Sequence of chain 22.B:
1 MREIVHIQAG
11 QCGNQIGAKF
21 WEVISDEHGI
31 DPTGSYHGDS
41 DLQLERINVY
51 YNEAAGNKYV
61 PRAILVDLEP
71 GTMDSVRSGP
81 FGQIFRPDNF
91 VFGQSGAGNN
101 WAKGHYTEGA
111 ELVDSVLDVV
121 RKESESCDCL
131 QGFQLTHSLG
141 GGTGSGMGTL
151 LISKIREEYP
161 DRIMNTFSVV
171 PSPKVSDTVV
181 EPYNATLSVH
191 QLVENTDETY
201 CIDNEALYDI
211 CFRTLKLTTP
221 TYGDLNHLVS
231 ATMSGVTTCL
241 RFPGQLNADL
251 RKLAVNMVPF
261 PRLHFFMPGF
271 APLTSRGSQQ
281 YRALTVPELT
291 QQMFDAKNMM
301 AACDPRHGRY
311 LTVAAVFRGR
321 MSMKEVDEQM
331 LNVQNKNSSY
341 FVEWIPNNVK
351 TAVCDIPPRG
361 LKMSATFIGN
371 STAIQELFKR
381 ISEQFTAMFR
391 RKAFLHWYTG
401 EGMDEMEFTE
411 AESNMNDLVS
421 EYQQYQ

Binding-site contacts:
Ligand atom O06 contacts residue THR274 of chain 22.B at 3.7 Å.
Ligand atom C30 contacts residue HIS227 of chain 22.B at 2.8 Å.
Ligand atom C34 contacts residue ASP26 of chain 22.B at 3.5 Å.
Ligand atom C07 contacts residue HIS227 of chain 22.B at 3.1 Å.
Ligand atom O08 contacts residue ARG276 of chain 22.B at 3.5 Å.
Ligand atom C06 contacts residue ASP224 of chain 22.B at 3.8 Å.
Ligand atom O13 contacts residue ARG359 of chain 22.B at 2.5 Å.
Ligand atom C13 contacts residue HIS227 of chain 22.B at 3.3 Å.
Ligand atom C41 contacts residue SER234 of chain 22.B at 3.6 Å.
Ligand atom C33 contacts residue ASP26 of chain 22.B at 2.5 Å.
Ligand atom O12 contacts residue GLY360 of chain 22.B at 3.7 Å.
Ligand atom O12 contacts residue ARG359 of chain 22.B at 3.2 Å.
Ligand atom C08 contacts residue HIS227 of chain 22.B at 3.0 Å.
Ligand atom C40 contacts residue SER234 of chain 22.B at 3.1 Å.
Ligand atom C27 contacts residue GLY360 of chain 22.B at 4.0 Å.
Ligand atom C34 contacts residue GLU22 of chain 22.B at 4.0 Å.
Ligand atom N01 contacts residue HIS227 of chain 22.B at 4.0 Å.
Ligand atom O07 contacts residue GLN279 of chain 22.B at 3.6 Å.
Ligand atom C06 contacts residue HIS227 of chain 22.B at 3.7 Å.
Ligand atom C42 contacts residue VAL23 of chain 22.B at 3.8 Å (hydrophobic).
Ligand atom C40 contacts residue PRO358 of chain 22.B at 4.0 Å (hydrophobic).
Ligand atom C09 contacts residue HIS227 of chain 22.B at 3.5 Å.
Ligand atom C32 contacts residue VAL23 of chain 22.B at 3.9 Å (hydrophobic).
Ligand atom O06 contacts residue PRO272 of chain 22.B at 4.0 Å.
Ligand atom C44 contacts residue GLY360 of chain 22.B at 3.9 Å.
Ligand atom O06 contacts residue LEU215 of chain 22.B at 3.9 Å.
Ligand atom O14 contacts residue HIS227 of chain 22.B at 1.8 Å (h-bond).
Ligand atom C36 contacts residue HIS227 of chain 22.B at 3.4 Å.
Ligand atom C19 contacts residue ARG276 of chain 22.B at 3.7 Å.
Ligand atom C41 contacts residue PRO358 of chain 22.B at 4.0 Å (hydrophobic).
Ligand atom C27 contacts residue ARG359 of chain 22.B at 3.8 Å.
Ligand atom C07 contacts residue ASP224 of chain 22.B at 3.3 Å.
Ligand atom C32 contacts residue ASP26 of chain 22.B at 3.4 Å.
Ligand atom C31 contacts residue HIS227 of chain 22.B at 3.4 Å.
Ligand atom C40 contacts residue ARG318 of chain 22.B at 3.7 Å.
Ligand atom C28 contacts residue ARG359 of chain 22.B at 3.6 Å.
Ligand atom C41 contacts residue VAL23 of chain 22.B at 3.5 Å (hydrophobic).
Ligand atom C39 contacts residue ALA231 of chain 22.B at 3.6 Å (hydrophobic).
Ligand atom O13 contacts residue PRO358 of chain 22.B at 3.8 Å.
Ligand atom O13 contacts residue GLY360 of chain 22.B at 3.7 Å.

A small-molecule ligand and the protein it binds are described below.
Small molecule (SMILES): CC(=O)O[C@H]1C(=O)[C@@]2(C)[C@H]([C@H](OC(=O)c3ccccc3)[C@]3(O)C[C@H](OC(=O)[C@H](O)[C@@H](NC(=O)c4ccccc4)c4ccccc4)C(C)=C1C3(C)C)[C@]1(OC(C)=O)CO[C@@H]1C[C@@H]2O